Sequence of chain 1.C:
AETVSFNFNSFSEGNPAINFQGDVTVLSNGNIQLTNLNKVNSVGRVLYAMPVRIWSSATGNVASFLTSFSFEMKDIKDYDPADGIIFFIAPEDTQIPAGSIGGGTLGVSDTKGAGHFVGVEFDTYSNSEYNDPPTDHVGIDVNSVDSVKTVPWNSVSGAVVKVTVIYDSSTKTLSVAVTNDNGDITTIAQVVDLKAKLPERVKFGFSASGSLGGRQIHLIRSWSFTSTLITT

Binding-site contacts:
Ligand atom O4 contacts residue GLY103 of chain 1.C at 4.2 Å.
Ligand atom C3 contacts residue TYR125 of chain 1.C at 3.9 Å (hydrophobic).
Ligand atom C4 contacts residue ASP83 of chain 1.C at 3.2 Å.
Ligand atom C4 contacts residue TYR125 of chain 1.C at 4.1 Å (hydrophobic).
Ligand atom O3 contacts residue GLY104 of chain 1.C at 2.8 Å (h-bond).
Ligand atom C2 contacts residue ASN127 of chain 1.C at 4.1 Å.
Ligand atom C4 contacts residue GLY214 of chain 1.C at 4.4 Å.
Ligand atom O4 contacts residue ALA82 of chain 1.C at 4.2 Å.
Ligand atom O5 contacts residue TYR125 of chain 1.C at 4.3 Å.
Ligand atom O3 contacts residue GLY103 of chain 1.C at 3.3 Å.
Ligand atom C4 contacts residue SER211 of chain 1.C at 3.7 Å.
Ligand atom C6 contacts residue TYR125 of chain 1.C at 3.6 Å (hydrophobic).
Ligand atom C5 contacts residue GLY214 of chain 1.C at 4.3 Å.
Ligand atom O2 contacts residue GLU129 of chain 1.C at 3.8 Å.
Ligand atom O2 contacts residue ASN127 of chain 1.C at 3.5 Å (h-bond).
Ligand atom O3 contacts residue ASN127 of chain 1.C at 3.0 Å (h-bond).
Ligand atom C1 contacts residue TYR125 of chain 1.C at 4.4 Å (hydrophobic).
Ligand atom O4 contacts residue SER211 of chain 1.C at 2.4 Å (h-bond).
Ligand atom C5 contacts residue SER211 of chain 1.C at 3.8 Å.
Ligand atom O6 contacts residue GLY213 of chain 1.C at 4.1 Å.
Ligand atom O6 contacts residue GLY214 of chain 1.C at 4.0 Å.
Ligand atom O6 contacts residue ASP80 of chain 1.C at 2.6 Å (salt-bridge).
Ligand atom C6 contacts residue ASP80 of chain 1.C at 3.7 Å.
Ligand atom O5 contacts residue SER211 of chain 1.C at 3.7 Å.
Ligand atom O4 contacts residue ASP83 of chain 1.C at 2.8 Å (salt-bridge).
Ligand atom C2 contacts residue SER211 of chain 1.C at 4.2 Å.
Ligand atom C4 contacts residue ALA82 of chain 1.C at 4.2 Å (hydrophobic).
Ligand atom C3 contacts residue GLY103 of chain 1.C at 4.4 Å.
Ligand atom O4 contacts residue GLY214 of chain 1.C at 3.5 Å.
Ligand atom C6 contacts residue SER211 of chain 1.C at 4.0 Å.
Ligand atom C6 contacts residue GLY213 of chain 1.C at 4.1 Å.
Ligand atom C6 contacts residue GLY214 of chain 1.C at 3.6 Å.
Ligand atom C3 contacts residue ASP83 of chain 1.C at 3.5 Å.
Ligand atom O3 contacts residue TYR125 of chain 1.C at 4.4 Å.
Ligand atom C1 contacts residue SER211 of chain 1.C at 4.4 Å.
Ligand atom C3 contacts residue ASN127 of chain 1.C at 3.5 Å.
Ligand atom C3 contacts residue GLY104 of chain 1.C at 4.3 Å.
Ligand atom O6 contacts residue TYR125 of chain 1.C at 3.9 Å.
Ligand atom O3 contacts residue ASP83 of chain 1.C at 2.8 Å (salt-bridge).
Ligand atom C5 contacts residue TYR125 of chain 1.C at 3.5 Å (hydrophobic).

A protein and the small-molecule ligand that binds it are described below.
Small molecule (SMILES): OC[C@H]1O[C@@H](O)[C@H](O)[C@@H](O)[C@H]1O